Sequence of chain 8.MA:
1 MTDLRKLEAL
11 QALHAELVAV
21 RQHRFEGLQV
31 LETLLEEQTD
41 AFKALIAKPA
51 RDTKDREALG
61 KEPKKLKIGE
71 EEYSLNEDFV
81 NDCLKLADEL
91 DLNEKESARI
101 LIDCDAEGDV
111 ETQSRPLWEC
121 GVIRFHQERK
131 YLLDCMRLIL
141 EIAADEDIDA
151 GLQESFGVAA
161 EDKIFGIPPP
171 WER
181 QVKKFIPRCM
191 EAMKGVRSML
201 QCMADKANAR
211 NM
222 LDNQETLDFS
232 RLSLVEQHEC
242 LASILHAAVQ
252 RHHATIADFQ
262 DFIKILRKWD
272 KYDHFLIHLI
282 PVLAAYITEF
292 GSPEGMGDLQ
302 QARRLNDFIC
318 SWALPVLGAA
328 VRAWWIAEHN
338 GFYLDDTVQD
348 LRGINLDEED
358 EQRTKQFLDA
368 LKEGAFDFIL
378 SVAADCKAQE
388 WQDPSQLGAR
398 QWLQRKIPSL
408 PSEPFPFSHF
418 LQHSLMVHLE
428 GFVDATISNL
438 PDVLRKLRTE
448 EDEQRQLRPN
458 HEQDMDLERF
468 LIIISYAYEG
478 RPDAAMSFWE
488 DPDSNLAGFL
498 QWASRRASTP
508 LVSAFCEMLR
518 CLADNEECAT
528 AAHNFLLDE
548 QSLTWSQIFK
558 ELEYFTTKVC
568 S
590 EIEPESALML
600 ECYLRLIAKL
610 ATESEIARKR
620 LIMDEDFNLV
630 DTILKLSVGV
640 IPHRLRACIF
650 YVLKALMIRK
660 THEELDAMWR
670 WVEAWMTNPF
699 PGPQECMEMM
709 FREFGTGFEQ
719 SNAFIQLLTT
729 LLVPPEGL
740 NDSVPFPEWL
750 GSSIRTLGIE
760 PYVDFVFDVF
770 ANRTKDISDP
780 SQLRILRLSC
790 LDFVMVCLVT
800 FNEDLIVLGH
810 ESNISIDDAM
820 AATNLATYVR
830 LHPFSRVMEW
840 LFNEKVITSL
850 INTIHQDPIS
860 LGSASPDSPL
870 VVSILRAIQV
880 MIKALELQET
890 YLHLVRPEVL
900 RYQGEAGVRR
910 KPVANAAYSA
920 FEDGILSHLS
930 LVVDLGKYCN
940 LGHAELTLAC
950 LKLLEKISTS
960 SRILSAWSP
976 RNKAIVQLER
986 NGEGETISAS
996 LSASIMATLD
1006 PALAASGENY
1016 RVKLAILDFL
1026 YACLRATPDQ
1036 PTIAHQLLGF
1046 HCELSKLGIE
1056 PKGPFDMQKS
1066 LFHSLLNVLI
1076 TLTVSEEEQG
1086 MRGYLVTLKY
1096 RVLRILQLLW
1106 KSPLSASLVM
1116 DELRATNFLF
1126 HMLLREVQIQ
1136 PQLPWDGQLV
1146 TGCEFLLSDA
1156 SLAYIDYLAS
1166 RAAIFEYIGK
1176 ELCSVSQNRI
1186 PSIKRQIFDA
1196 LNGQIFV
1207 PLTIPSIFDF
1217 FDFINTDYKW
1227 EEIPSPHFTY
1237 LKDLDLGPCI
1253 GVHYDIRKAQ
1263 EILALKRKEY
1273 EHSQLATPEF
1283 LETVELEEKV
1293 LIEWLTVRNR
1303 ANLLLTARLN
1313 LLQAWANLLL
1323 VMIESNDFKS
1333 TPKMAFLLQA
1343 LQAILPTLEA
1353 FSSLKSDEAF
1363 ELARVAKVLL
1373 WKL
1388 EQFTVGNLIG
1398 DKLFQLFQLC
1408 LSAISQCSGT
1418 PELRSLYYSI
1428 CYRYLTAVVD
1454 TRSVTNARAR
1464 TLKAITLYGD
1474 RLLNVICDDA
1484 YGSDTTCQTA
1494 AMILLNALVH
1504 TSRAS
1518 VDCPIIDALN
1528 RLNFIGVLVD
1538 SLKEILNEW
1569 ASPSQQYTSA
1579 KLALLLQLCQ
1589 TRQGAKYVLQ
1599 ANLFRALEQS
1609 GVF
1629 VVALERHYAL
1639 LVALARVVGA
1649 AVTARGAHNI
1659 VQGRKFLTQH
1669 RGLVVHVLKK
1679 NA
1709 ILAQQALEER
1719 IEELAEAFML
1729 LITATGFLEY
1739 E

Binding-site contacts:
Ligand atom O contacts residue ASN492 of chain 8.MA at 4.2 Å.
Ligand atom CA contacts residue ARG442 of chain 8.MA at 3.6 Å.
Ligand atom CB contacts residue GLY495 of chain 8.MA at 3.9 Å.
Ligand atom CZ contacts residue PRO438 of chain 8.MA at 3.4 Å (hydrophobic).
Ligand atom CA contacts residue ASN492 of chain 8.MA at 3.3 Å.
Ligand atom CD2 contacts residue ARG442 of chain 8.MA at 3.5 Å.
Ligand atom CE1 contacts residue PRO438 of chain 8.MA at 3.8 Å (hydrophobic).
Ligand atom CG contacts residue ASN492 of chain 8.MA at 4.3 Å.
Ligand atom CB contacts residue PHE496 of chain 8.MA at 3.9 Å (hydrophobic).
Ligand atom N contacts residue ARG442 of chain 8.MA at 4.2 Å.
Ligand atom CE1 contacts residue PHE496 of chain 8.MA at 3.6 Å (hydrophobic).
Ligand atom N contacts residue ASN492 of chain 8.MA at 3.3 Å (h-bond).
Ligand atom CG contacts residue PHE496 of chain 8.MA at 4.0 Å (hydrophobic).
Ligand atom CE1 contacts residue ILE434 of chain 8.MA at 3.9 Å (hydrophobic).
Ligand atom CG contacts residue GLY495 of chain 8.MA at 4.4 Å.
Ligand atom CD1 contacts residue ILE434 of chain 8.MA at 4.1 Å (hydrophobic).
Ligand atom C contacts residue ASN492 of chain 8.MA at 4.0 Å.
Ligand atom CZ contacts residue PHE496 of chain 8.MA at 3.9 Å (hydrophobic).
Ligand atom C contacts residue ARG442 of chain 8.MA at 4.4 Å.
Ligand atom O contacts residue ARG442 of chain 8.MA at 4.3 Å.
Ligand atom CD2 contacts residue PRO438 of chain 8.MA at 4.4 Å (hydrophobic).
Ligand atom CD1 contacts residue PRO438 of chain 8.MA at 4.4 Å (hydrophobic).
Ligand atom CE2 contacts residue ARG442 of chain 8.MA at 3.6 Å.
Ligand atom CE2 contacts residue PRO438 of chain 8.MA at 3.7 Å (hydrophobic).
Ligand atom CB contacts residue ASN492 of chain 8.MA at 3.8 Å.
Ligand atom CD1 contacts residue PHE496 of chain 8.MA at 3.7 Å (hydrophobic).
Ligand atom N contacts residue SER491 of chain 8.MA at 4.1 Å.
Ligand atom O contacts residue PRO438 of chain 8.MA at 4.0 Å.
Ligand atom CD1 contacts residue ASN492 of chain 8.MA at 3.9 Å.

This protein binds this small molecule.
Small molecule (SMILES): N[C@@H](Cc1ccccc1)C(=O)NCC=O